A protein and the small-molecule ligand that binds it are described below.
Small molecule (SMILES): CC(=O)N[C@@H]1[C@@H](O)[C@H](O)[C@@H](CO)O[C@H]1O

Sequence of chain 1.A:
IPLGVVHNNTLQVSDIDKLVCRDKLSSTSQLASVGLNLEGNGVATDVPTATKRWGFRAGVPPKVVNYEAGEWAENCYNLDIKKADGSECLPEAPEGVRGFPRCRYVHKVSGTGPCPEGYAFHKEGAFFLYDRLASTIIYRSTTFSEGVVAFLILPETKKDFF

Binding-site contacts:
Ligand atom O5 contacts residue ASN8 of chain 1.A at 2.3 Å (h-bond).
Ligand atom C4 contacts residue ASN8 of chain 1.A at 4.2 Å.
Ligand atom C2 contacts residue ASN8 of chain 1.A at 2.5 Å.
Ligand atom C7 contacts residue ASN9 of chain 1.A at 3.8 Å.
Ligand atom N2 contacts residue ASN8 of chain 1.A at 3.0 Å (h-bond).
Ligand atom C8 contacts residue ASN8 of chain 1.A at 2.8 Å.
Ligand atom C5 contacts residue ASN8 of chain 1.A at 3.6 Å.
Ligand atom O7 contacts residue ASN8 of chain 1.A at 3.5 Å (h-bond).
Ligand atom C7 contacts residue ASN8 of chain 1.A at 3.2 Å.
Ligand atom O7 contacts residue ASN9 of chain 1.A at 3.8 Å.
Ligand atom C8 contacts residue THR10 of chain 1.A at 4.3 Å.
Ligand atom C3 contacts residue ASN8 of chain 1.A at 3.8 Å.
Ligand atom C8 contacts residue ASN9 of chain 1.A at 2.5 Å.
Ligand atom C1 contacts residue ASN8 of chain 1.A at 1.4 Å.